A protein and the small-molecule ligand that binds it are described below.
Small molecule (SMILES): O=S(=O)(O)C[C@H]1O[C@](O)(CO)[C@@H](O)[C@@H]1O

Binding-site contacts:
Ligand atom C5 contacts residue TYR131 of chain 2.B at 3.9 Å (hydrophobic).
Ligand atom C4 contacts residue TRP336 of chain 2.B at 3.5 Å (hydrophobic).
Ligand atom O2 contacts residue TRP336 of chain 2.B at 3.4 Å.
Ligand atom O7 contacts residue ASN192 of chain 2.B at 2.8 Å (h-bond).
Ligand atom C2 contacts residue HIS403 of chain 2.B at 3.9 Å.
Ligand atom C2 contacts residue ARG75 of chain 2.B at 3.9 Å.
Ligand atom O6 contacts residue TRP336 of chain 2.B at 3.9 Å.
Ligand atom O3 contacts residue ASP400 of chain 2.B at 3.5 Å.
Ligand atom O5 contacts residue HIS196 of chain 2.B at 3.0 Å (h-bond).
Ligand atom C4 contacts residue HIS403 of chain 2.B at 3.6 Å.
Ligand atom S1 contacts residue ARG75 of chain 2.B at 3.7 Å.
Ligand atom O2 contacts residue GLN382 of chain 2.B at 3.1 Å (h-bond).
Ligand atom O1 contacts residue ASP400 of chain 2.B at 3.3 Å.
Ligand atom O4 contacts residue TYR131 of chain 2.B at 3.2 Å (h-bond).
Ligand atom C2 contacts residue TYR131 of chain 2.B at 3.8 Å (hydrophobic).
Ligand atom O6 contacts residue HIS403 of chain 2.B at 3.7 Å.
Ligand atom O6 contacts residue HIS196 of chain 2.B at 3.1 Å (h-bond).
Ligand atom O6 contacts residue GLU271 of chain 2.B at 2.8 Å (salt-bridge).
Ligand atom O8 contacts residue TRP395 of chain 2.B at 3.3 Å.
Ligand atom C3 contacts residue TYR131 of chain 2.B at 3.4 Å (hydrophobic).
Ligand atom O4 contacts residue HIS403 of chain 2.B at 3.1 Å (h-bond).
Ligand atom C6 contacts residue TYR131 of chain 2.B at 3.5 Å (hydrophobic).
Ligand atom O3 contacts residue TRP71 of chain 2.B at 3.5 Å.
Ligand atom C6 contacts residue PHE259 of chain 2.B at 3.6 Å (hydrophobic).
Ligand atom C4 contacts residue GLU271 of chain 2.B at 3.9 Å.
Ligand atom O1 contacts residue ARG75 of chain 2.B at 2.6 Å (salt-bridge).
Ligand atom C1 contacts residue TRP71 of chain 2.B at 3.9 Å (hydrophobic).
Ligand atom C1 contacts residue ARG75 of chain 2.B at 3.7 Å.
Ligand atom O7 contacts residue ARG258 of chain 2.B at 3.7 Å.
Ligand atom O4 contacts residue ARG75 of chain 2.B at 3.1 Å (salt-bridge).
Ligand atom C6 contacts residue ARG258 of chain 2.B at 3.6 Å.
Ligand atom O1 contacts residue HIS403 of chain 2.B at 3.0 Å.
Ligand atom O8 contacts residue PHE259 of chain 2.B at 3.7 Å.
Ligand atom O3 contacts residue GLN399 of chain 2.B at 2.7 Å (h-bond).
Ligand atom O5 contacts residue ASN192 of chain 2.B at 3.2 Å (h-bond).
Ligand atom O8 contacts residue ARG258 of chain 2.B at 2.4 Å (salt-bridge).
Ligand atom C1 contacts residue TRP395 of chain 2.B at 3.9 Å (hydrophobic).
Ligand atom O6 contacts residue MET195 of chain 2.B at 3.5 Å.
Ligand atom O5 contacts residue TYR131 of chain 2.B at 2.7 Å (h-bond).
Ligand atom C5 contacts residue TRP336 of chain 2.B at 3.8 Å (hydrophobic).

Sequence of chain 2.B:
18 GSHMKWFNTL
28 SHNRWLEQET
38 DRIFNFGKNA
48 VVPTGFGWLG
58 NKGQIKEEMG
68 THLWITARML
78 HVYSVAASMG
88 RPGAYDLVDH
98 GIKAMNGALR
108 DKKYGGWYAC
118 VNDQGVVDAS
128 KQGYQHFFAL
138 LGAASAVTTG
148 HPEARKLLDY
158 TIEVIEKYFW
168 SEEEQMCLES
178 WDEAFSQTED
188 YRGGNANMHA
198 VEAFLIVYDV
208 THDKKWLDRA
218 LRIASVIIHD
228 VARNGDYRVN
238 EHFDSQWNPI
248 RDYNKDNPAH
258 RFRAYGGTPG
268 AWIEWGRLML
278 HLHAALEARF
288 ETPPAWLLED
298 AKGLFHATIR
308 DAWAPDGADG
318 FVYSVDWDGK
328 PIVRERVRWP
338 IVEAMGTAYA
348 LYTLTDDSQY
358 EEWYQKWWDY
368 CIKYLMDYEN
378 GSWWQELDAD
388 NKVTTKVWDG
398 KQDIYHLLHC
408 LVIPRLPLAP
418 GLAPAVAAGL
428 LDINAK